The small molecule below binds the protein below.
Small molecule (SMILES): CC(=O)N[C@H]1[C@H](O[C@H]2[C@H](O)[C@@H](NC(C)=O)CO[C@@H]2CO)O[C@H](CO)[C@@H](O)[C@@H]1O

Binding-site contacts:
Ligand atom O5 contacts residue ASN714 of chain 1.C at 2.4 Å (h-bond).
Ligand atom C4 contacts residue LEU919 of chain 1.C at 4.4 Å (hydrophobic).
Ligand atom N2 contacts residue LEU919 of chain 1.C at 3.8 Å.
Ligand atom N2 contacts residue ASN714 of chain 1.C at 2.9 Å (h-bond).
Ligand atom C6 contacts residue LEU919 of chain 1.C at 4.4 Å (hydrophobic).
Ligand atom O7 contacts residue ASN714 of chain 1.C at 3.4 Å (h-bond).
Ligand atom C7 contacts residue LEU919 of chain 1.C at 4.3 Å (hydrophobic).
Ligand atom O6 contacts residue GLN923 of chain 1.C at 3.2 Å (h-bond).
Ligand atom C7 contacts residue ASN714 of chain 1.C at 3.4 Å.
Ligand atom C2 contacts residue ASN714 of chain 1.C at 2.5 Å.
Ligand atom C3 contacts residue LEU919 of chain 1.C at 4.5 Å (hydrophobic).
Ligand atom C1 contacts residue ASN714 of chain 1.C at 1.4 Å.
Ligand atom C8 contacts residue ASN714 of chain 1.C at 4.5 Å.
Ligand atom C3 contacts residue ASN714 of chain 1.C at 3.8 Å.
Ligand atom C8 contacts residue LEU919 of chain 1.C at 4.2 Å (hydrophobic).
Ligand atom C6 contacts residue GLN923 of chain 1.C at 3.6 Å.
Ligand atom O5 contacts residue GLN1068 of chain 1.C at 3.9 Å.
Ligand atom C7 contacts residue GLN1068 of chain 1.C at 4.5 Å.
Ligand atom C2 contacts residue GLN1068 of chain 1.C at 4.1 Å.
Ligand atom C4 contacts residue ASN714 of chain 1.C at 4.2 Å.
Ligand atom O6 contacts residue PHE715 of chain 1.C at 4.2 Å.
Ligand atom C5 contacts residue ASN714 of chain 1.C at 3.7 Å.
Ligand atom C5 contacts residue GLN923 of chain 1.C at 4.1 Å.
Ligand atom C1 contacts residue GLN1068 of chain 1.C at 3.7 Å.
Ligand atom O4 contacts residue LEU919 of chain 1.C at 3.6 Å.
Ligand atom O7 contacts residue GLN1068 of chain 1.C at 3.7 Å.
Ligand atom C5 contacts residue LEU919 of chain 1.C at 4.1 Å (hydrophobic).

Sequence of chain 1.C:
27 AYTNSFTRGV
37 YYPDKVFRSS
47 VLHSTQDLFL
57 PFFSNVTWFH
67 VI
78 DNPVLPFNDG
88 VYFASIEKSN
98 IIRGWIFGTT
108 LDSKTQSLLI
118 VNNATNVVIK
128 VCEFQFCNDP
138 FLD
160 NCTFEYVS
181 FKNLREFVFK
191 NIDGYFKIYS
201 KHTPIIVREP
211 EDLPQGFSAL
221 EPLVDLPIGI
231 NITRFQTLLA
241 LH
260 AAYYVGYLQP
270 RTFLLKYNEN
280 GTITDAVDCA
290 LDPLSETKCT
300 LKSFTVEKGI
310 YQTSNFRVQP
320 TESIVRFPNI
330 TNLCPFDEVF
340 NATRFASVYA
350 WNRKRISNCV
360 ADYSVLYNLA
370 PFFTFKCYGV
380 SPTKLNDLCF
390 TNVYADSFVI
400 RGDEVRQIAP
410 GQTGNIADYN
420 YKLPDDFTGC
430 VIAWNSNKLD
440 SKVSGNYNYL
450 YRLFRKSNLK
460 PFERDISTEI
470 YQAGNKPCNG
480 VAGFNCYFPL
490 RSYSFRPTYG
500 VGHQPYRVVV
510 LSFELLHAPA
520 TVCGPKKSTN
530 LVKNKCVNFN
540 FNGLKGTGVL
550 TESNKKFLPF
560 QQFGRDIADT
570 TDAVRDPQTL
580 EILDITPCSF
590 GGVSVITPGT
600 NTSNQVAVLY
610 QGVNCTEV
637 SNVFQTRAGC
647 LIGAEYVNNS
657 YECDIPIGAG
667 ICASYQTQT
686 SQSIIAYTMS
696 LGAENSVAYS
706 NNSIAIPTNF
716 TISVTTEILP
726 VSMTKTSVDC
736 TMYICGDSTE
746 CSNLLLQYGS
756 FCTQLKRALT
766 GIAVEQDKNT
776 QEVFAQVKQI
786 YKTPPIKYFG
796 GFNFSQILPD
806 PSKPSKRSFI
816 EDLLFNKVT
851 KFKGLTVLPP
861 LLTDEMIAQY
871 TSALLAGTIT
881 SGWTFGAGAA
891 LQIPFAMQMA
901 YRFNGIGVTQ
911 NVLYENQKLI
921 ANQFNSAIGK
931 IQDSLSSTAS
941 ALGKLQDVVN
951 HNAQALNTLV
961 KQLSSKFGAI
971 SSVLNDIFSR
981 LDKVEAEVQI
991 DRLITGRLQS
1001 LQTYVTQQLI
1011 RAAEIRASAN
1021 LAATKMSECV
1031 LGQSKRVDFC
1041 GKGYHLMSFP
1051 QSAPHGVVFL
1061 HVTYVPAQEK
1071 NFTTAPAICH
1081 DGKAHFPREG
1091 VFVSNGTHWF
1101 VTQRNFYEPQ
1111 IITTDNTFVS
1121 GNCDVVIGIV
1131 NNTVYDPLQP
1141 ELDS